A small-molecule ligand and the protein it binds are described below.
Small molecule (SMILES): O=C(Nc1ccccn1)Nc1cccc2c1[C@H]1CCCN1C2=O

Binding-site contacts:
Ligand atom C15 contacts residue LEU134 of chain 1.A at 3.5 Å (hydrophobic).
Ligand atom C9 contacts residue GLU81 of chain 1.A at 3.8 Å.
Ligand atom C19 contacts residue VAL83 of chain 1.A at 3.9 Å (hydrophobic).
Ligand atom O13 contacts residue ASP145 of chain 1.A at 2.3 Å (salt-bridge).
Ligand atom O13 contacts residue VAL18 of chain 1.A at 3.7 Å.
Ligand atom N5 contacts residue VAL18 of chain 1.A at 3.6 Å.
Ligand atom N16 contacts residue HIS82 of chain 1.A at 4.0 Å.
Ligand atom C4 contacts residue LEU134 of chain 1.A at 3.4 Å (hydrophobic).
Ligand atom N10 contacts residue ILE10 of chain 1.A at 3.8 Å.
Ligand atom O17 contacts residue LEU134 of chain 1.A at 3.6 Å.
Ligand atom N16 contacts residue ILE10 of chain 1.A at 4.0 Å.
Ligand atom O17 contacts residue VAL83 of chain 1.A at 2.8 Å (h-bond).
Ligand atom C18 contacts residue VAL83 of chain 1.A at 3.7 Å (hydrophobic).
Ligand atom C19 contacts residue HIS84 of chain 1.A at 4.0 Å.
Ligand atom C15 contacts residue ILE10 of chain 1.A at 3.8 Å (hydrophobic).
Ligand atom N16 contacts residue VAL83 of chain 1.A at 2.9 Å (h-bond).
Ligand atom C23 contacts residue ASP86 of chain 1.A at 3.5 Å.
Ligand atom O13 contacts residue LYS33 of chain 1.A at 3.8 Å.
Ligand atom C22 contacts residue ILE10 of chain 1.A at 3.5 Å (hydrophobic).
Ligand atom C4 contacts residue ALA31 of chain 1.A at 4.0 Å (hydrophobic).
Ligand atom C14 contacts residue VAL64 of chain 1.A at 3.7 Å (hydrophobic).
Ligand atom C21 contacts residue ASP86 of chain 1.A at 3.6 Å.
Ligand atom N10 contacts residue LEU134 of chain 1.A at 3.4 Å.
Ligand atom N20 contacts residue LEU134 of chain 1.A at 3.9 Å.
Ligand atom C14 contacts residue PHE80 of chain 1.A at 3.5 Å (hydrophobic).
Ligand atom C7 contacts residue VAL18 of chain 1.A at 3.7 Å (hydrophobic).
Ligand atom C14 contacts residue ALA31 of chain 1.A at 3.7 Å (hydrophobic).
Ligand atom C9 contacts residue ALA31 of chain 1.A at 3.4 Å (hydrophobic).
Ligand atom C18 contacts residue LEU134 of chain 1.A at 4.0 Å (hydrophobic).
Ligand atom C9 contacts residue LEU134 of chain 1.A at 3.5 Å (hydrophobic).
Ligand atom C6 contacts residue GLN131 of chain 1.A at 3.7 Å.
Ligand atom C15 contacts residue VAL83 of chain 1.A at 3.5 Å (hydrophobic).
Ligand atom O17 contacts residue HIS82 of chain 1.A at 3.5 Å.
Ligand atom O17 contacts residue GLU81 of chain 1.A at 4.0 Å.
Ligand atom C19 contacts residue GLN85 of chain 1.A at 4.0 Å.
Ligand atom C2 contacts residue ILE10 of chain 1.A at 3.6 Å (hydrophobic).
Ligand atom C7 contacts residue ASP145 of chain 1.A at 3.3 Å.
Ligand atom C8 contacts residue PHE80 of chain 1.A at 3.8 Å (hydrophobic).
Ligand atom C12 contacts residue GLN131 of chain 1.A at 3.5 Å.
Ligand atom N20 contacts residue ILE10 of chain 1.A at 3.4 Å.

Sequence of chain 1.A:
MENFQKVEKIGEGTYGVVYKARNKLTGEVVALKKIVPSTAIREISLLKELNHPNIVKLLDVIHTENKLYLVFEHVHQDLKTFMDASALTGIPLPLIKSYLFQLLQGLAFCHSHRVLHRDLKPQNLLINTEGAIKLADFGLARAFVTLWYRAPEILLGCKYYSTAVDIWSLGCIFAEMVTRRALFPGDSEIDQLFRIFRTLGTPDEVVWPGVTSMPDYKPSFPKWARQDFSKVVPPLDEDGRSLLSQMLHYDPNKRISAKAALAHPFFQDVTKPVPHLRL